Sequence of chain 1.B:
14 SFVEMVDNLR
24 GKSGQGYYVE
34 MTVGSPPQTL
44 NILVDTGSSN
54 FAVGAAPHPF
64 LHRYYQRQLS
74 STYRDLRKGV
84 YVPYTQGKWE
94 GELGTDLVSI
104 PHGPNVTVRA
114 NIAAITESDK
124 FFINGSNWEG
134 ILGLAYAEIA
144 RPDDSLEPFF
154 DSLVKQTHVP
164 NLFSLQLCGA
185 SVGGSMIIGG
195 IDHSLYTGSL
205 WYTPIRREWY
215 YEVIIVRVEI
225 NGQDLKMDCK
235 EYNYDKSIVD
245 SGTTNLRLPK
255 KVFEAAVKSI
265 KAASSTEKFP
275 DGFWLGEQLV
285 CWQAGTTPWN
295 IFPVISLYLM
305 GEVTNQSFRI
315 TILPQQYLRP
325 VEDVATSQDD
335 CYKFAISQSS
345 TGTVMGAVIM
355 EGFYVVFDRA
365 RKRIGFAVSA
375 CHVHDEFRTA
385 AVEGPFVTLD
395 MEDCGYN

The protein below binds the small molecule below.
Small molecule (SMILES): CCCCNC(=O)[C@H](C)C[C@H](O)[C@@H]1CSC/C=C/CS[C@H]2CCCN[C@H]2C(=O)N[C@@H](C)C(=O)N1

Binding-site contacts:
Ligand atom O71 contacts residue TYR87 of chain 1.B at 3.6 Å.
Ligand atom O55 contacts residue THR88 of chain 1.B at 3.0 Å (h-bond).
Ligand atom C27 contacts residue ASP48 of chain 1.B at 3.4 Å.
Ligand atom C50 contacts residue THR88 of chain 1.B at 3.7 Å.
Ligand atom C8 contacts residue THR248 of chain 1.B at 3.5 Å.
Ligand atom C8 contacts residue GLN28 of chain 1.B at 3.6 Å.
Ligand atom C41 contacts residue ASP48 of chain 1.B at 3.6 Å.
Ligand atom C45 contacts residue ASP244 of chain 1.B at 3.2 Å.
Ligand atom O43 contacts residue ASP244 of chain 1.B at 2.5 Å (salt-bridge).
Ligand atom C48 contacts residue GLY50 of chain 1.B at 3.5 Å.
Ligand atom C8 contacts residue GLY29 of chain 1.B at 3.6 Å.
Ligand atom C72 contacts residue GLN89 of chain 1.B at 3.5 Å.
Ligand atom O76 contacts residue THR247 of chain 1.B at 3.6 Å.
Ligand atom C64 contacts residue ILE142 of chain 1.B at 3.7 Å (hydrophobic).
Ligand atom S30 contacts residue GLY246 of chain 1.B at 3.7 Å.
Ligand atom C67 contacts residue PRO86 of chain 1.B at 3.5 Å (hydrophobic).
Ligand atom O71 contacts residue THR88 of chain 1.B at 3.4 Å.
Ligand atom N6 contacts residue GLY27 of chain 1.B at 3.7 Å.
Ligand atom C34 contacts residue PHE124 of chain 1.B at 3.5 Å (hydrophobic).
Ligand atom C31 contacts residue PHE124 of chain 1.B at 3.5 Å (hydrophobic).
Ligand atom C17 contacts residue GLY246 of chain 1.B at 3.2 Å.
Ligand atom C11 contacts residue GLN28 of chain 1.B at 3.4 Å.
Ligand atom O76 contacts residue THR248 of chain 1.B at 3.1 Å (h-bond).
Ligand atom C61 contacts residue GLY50 of chain 1.B at 3.7 Å.
Ligand atom N23 contacts residue GLY246 of chain 1.B at 3.1 Å (h-bond).
Ligand atom N56 contacts residue GLY50 of chain 1.B at 2.9 Å (h-bond).
Ligand atom O71 contacts residue GLN89 of chain 1.B at 3.2 Å (h-bond).
Ligand atom C20 contacts residue GLY246 of chain 1.B at 3.7 Å.
Ligand atom C41 contacts residue ASP244 of chain 1.B at 3.4 Å.
Ligand atom O43 contacts residue ASP48 of chain 1.B at 2.6 Å (salt-bridge).
Ligand atom C48 contacts residue ASP244 of chain 1.B at 3.7 Å.
Ligand atom C54 contacts residue GLY50 of chain 1.B at 3.7 Å.
Ligand atom S30 contacts residue LEU46 of chain 1.B at 3.7 Å.
Ligand atom C34 contacts residue GLN89 of chain 1.B at 3.6 Å.
Ligand atom C4 contacts residue GLY246 of chain 1.B at 3.4 Å.
Ligand atom O55 contacts residue TYR87 of chain 1.B at 3.2 Å.
Ligand atom C36 contacts residue GLN89 of chain 1.B at 3.2 Å.
Ligand atom N6 contacts residue THR248 of chain 1.B at 3.1 Å (h-bond).
Ligand atom C8 contacts residue GLY27 of chain 1.B at 3.0 Å.
Ligand atom N18 contacts residue GLY246 of chain 1.B at 3.1 Å (h-bond).